Sequence of chain 8.F:
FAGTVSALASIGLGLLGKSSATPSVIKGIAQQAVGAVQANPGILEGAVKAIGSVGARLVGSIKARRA

The protein below binds the small molecule below.
Small molecule (SMILES): O=c1ccn([C@@H]2O[C@H](CO[P](=O)(O)O[C@H]3[C@@H](O)[C@H](n4ccc(=O)[nH]c4=O)O[C@@H]3CO[P](=O)(O)O[C@H]3[C@@H](O)[C@H](n4ccc(=O)[nH]c4=O)O[C@@H]3CO[P](=O)(O)O[C@H]3[C@@H](O)[C@H](n4ccc(=O)[nH]c4=O)O[C@@H]3CO)[C@@H](O)[C@H]2O)c(=O)[nH]1

Binding-site contacts:
Ligand atom O2 contacts residue ARG65 of chain 8.F at 4.0 Å.
Ligand atom C1' contacts residue ARG57 of chain 8.F at 2.9 Å.
Ligand atom C2' contacts residue ARG57 of chain 8.F at 4.4 Å.
Ligand atom C4 contacts residue ARG65 of chain 8.F at 3.7 Å.
Ligand atom O4 contacts residue ARG57 of chain 8.F at 3.2 Å (salt-bridge).
Ligand atom C6 contacts residue ARG57 of chain 8.F at 2.9 Å.
Ligand atom N3 contacts residue ARG57 of chain 8.F at 3.1 Å.
Ligand atom O2' contacts residue LYS49 of chain 8.F at 3.4 Å.
Ligand atom C2 contacts residue LYS49 of chain 8.F at 3.9 Å.
Ligand atom C1' contacts residue LYS49 of chain 8.F at 3.8 Å.
Ligand atom N1 contacts residue LYS49 of chain 8.F at 4.3 Å.
Ligand atom C4 contacts residue ARG57 of chain 8.F at 3.6 Å.
Ligand atom O2 contacts residue ARG57 of chain 8.F at 3.0 Å.
Ligand atom C2 contacts residue ARG57 of chain 8.F at 3.4 Å.
Ligand atom N1 contacts residue ARG57 of chain 8.F at 2.7 Å (salt-bridge).
Ligand atom N3 contacts residue ARG65 of chain 8.F at 3.3 Å (salt-bridge).
Ligand atom C2 contacts residue ARG65 of chain 8.F at 4.4 Å.
Ligand atom C5 contacts residue ARG57 of chain 8.F at 3.6 Å.
Ligand atom O4' contacts residue ARG57 of chain 8.F at 3.0 Å (salt-bridge).
Ligand atom O4 contacts residue ARG65 of chain 8.F at 3.3 Å (salt-bridge).
Ligand atom O2 contacts residue LYS49 of chain 8.F at 3.0 Å (salt-bridge).
Ligand atom C2' contacts residue LYS49 of chain 8.F at 4.0 Å.